Binding-site contacts:
Ligand atom N2 contacts residue ASN305 of chain 1.B at 3.2 Å (h-bond).
Ligand atom O3 contacts residue ARG397 of chain 1.B at 4.1 Å.
Ligand atom C2 contacts residue ASN305 of chain 1.B at 2.5 Å.
Ligand atom C6 contacts residue THR398 of chain 1.B at 4.0 Å.
Ligand atom O6 contacts residue ARG397 of chain 1.B at 4.5 Å.
Ligand atom C7 contacts residue ASN305 of chain 1.B at 4.2 Å.
Ligand atom C7 contacts residue ARG397 of chain 1.B at 4.4 Å.
Ligand atom C1 contacts residue ASN305 of chain 1.B at 1.4 Å.
Ligand atom O3 contacts residue ASN543 of chain 1.B at 4.4 Å.
Ligand atom C5 contacts residue ASN305 of chain 1.B at 3.5 Å.
Ligand atom C3 contacts residue ARG397 of chain 1.B at 4.5 Å.
Ligand atom C6 contacts residue ASN305 of chain 1.B at 4.5 Å.
Ligand atom O6 contacts residue ASN305 of chain 1.B at 4.1 Å.
Ligand atom O7 contacts residue ARG397 of chain 1.B at 3.5 Å (salt-bridge).
Ligand atom O4 contacts residue ASN543 of chain 1.B at 4.2 Å.
Ligand atom C8 contacts residue ASN305 of chain 1.B at 4.5 Å.
Ligand atom O6 contacts residue THR398 of chain 1.B at 3.8 Å.
Ligand atom C4 contacts residue ASN305 of chain 1.B at 4.1 Å.
Ligand atom O5 contacts residue ASN305 of chain 1.B at 2.2 Å (h-bond).
Ligand atom C3 contacts residue ASN305 of chain 1.B at 3.8 Å.
Ligand atom C2 contacts residue ARG397 of chain 1.B at 4.0 Å.

A small-molecule ligand and the protein it binds are described below.
Small molecule (SMILES): CC(=O)N[C@@H]1[C@@H](O)[C@H](O)[C@@H](CO)O[C@H]1O

Sequence of chain 1.B:
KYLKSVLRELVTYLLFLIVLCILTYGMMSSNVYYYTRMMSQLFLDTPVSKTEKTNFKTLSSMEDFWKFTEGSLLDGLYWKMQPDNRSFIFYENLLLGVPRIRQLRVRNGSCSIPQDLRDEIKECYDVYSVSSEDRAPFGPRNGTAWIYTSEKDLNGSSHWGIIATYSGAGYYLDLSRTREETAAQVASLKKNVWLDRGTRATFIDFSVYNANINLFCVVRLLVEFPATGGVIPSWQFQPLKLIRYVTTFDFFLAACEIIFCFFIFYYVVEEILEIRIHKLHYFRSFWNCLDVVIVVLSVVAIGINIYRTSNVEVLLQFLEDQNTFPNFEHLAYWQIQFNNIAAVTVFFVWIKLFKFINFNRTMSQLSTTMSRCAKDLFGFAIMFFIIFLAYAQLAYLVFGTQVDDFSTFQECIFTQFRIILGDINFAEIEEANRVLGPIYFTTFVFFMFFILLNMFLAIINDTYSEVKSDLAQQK